Sequence of chain 1.C:
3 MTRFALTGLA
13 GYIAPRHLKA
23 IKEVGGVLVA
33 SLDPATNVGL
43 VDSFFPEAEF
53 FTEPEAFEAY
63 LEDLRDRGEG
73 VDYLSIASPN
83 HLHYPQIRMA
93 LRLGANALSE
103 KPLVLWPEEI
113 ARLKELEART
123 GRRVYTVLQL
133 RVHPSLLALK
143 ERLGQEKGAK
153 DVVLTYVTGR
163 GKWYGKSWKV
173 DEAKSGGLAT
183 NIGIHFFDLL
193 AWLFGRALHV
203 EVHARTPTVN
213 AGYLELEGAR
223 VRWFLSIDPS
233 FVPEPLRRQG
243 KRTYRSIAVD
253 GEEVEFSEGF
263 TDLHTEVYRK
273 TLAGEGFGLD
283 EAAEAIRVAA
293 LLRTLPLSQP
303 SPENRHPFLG

Binding-site contacts:
Ligand atom C5 contacts residue ARG162 of chain 1.C at 3.6 Å.
Ligand atom C2 contacts residue ILE184 of chain 1.C at 4.0 Å (hydrophobic).
Ligand atom C3 contacts residue PHE262 of chain 1.C at 4.0 Å (hydrophobic).
Ligand atom C1 contacts residue ASN183 of chain 1.C at 3.9 Å.
Ligand atom O3 contacts residue ARG247 of chain 1.C at 3.0 Å (salt-bridge).
Ligand atom C4 contacts residue ARG162 of chain 1.C at 3.6 Å.
Ligand atom O3 contacts residue TYR158 of chain 1.C at 2.6 Å (h-bond).
Ligand atom C3 contacts residue HIS187 of chain 1.C at 4.1 Å.
Ligand atom O2 contacts residue ASN183 of chain 1.C at 3.7 Å.
Ligand atom O2 contacts residue LYS103 of chain 1.C at 2.9 Å (salt-bridge).
Ligand atom O2 contacts residue NAD1 of chain 1.M at 3.3 Å.
Ligand atom O4 contacts residue ARG247 of chain 1.C at 3.1 Å (salt-bridge).
Ligand atom O4 contacts residue PHE262 of chain 1.C at 4.0 Å.
Ligand atom O4 contacts residue ARG162 of chain 1.C at 2.9 Å (salt-bridge).
Ligand atom O1 contacts residue NAD1 of chain 1.M at 3.2 Å.
Ligand atom C4 contacts residue ILE184 of chain 1.C at 4.3 Å (hydrophobic).
Ligand atom C1 contacts residue LYS103 of chain 1.C at 3.0 Å.
Ligand atom C2 contacts residue NAD1 of chain 1.M at 3.5 Å.
Ligand atom O5 contacts residue NAD1 of chain 1.M at 3.9 Å.
Ligand atom O2 contacts residue ILE184 of chain 1.C at 4.2 Å.
Ligand atom C4 contacts residue TYR158 of chain 1.C at 4.0 Å (hydrophobic).
Ligand atom O5 contacts residue ARG162 of chain 1.C at 2.7 Å (salt-bridge).
Ligand atom C5 contacts residue PHE262 of chain 1.C at 3.6 Å (hydrophobic).
Ligand atom O1 contacts residue LYS103 of chain 1.C at 2.8 Å (salt-bridge).
Ligand atom C3 contacts residue NAD1 of chain 1.M at 3.7 Å.
Ligand atom O3 contacts residue THR160 of chain 1.C at 3.8 Å.
Ligand atom O4 contacts residue THR160 of chain 1.C at 2.8 Å (h-bond).
Ligand atom O5 contacts residue ILE184 of chain 1.C at 3.6 Å.
Ligand atom O1 contacts residue ASN183 of chain 1.C at 4.0 Å.
Ligand atom O3 contacts residue PHE262 of chain 1.C at 3.4 Å.
Ligand atom O1 contacts residue HIS187 of chain 1.C at 2.8 Å (h-bond).
Ligand atom C5 contacts residue THR160 of chain 1.C at 3.6 Å.
Ligand atom C5 contacts residue ARG247 of chain 1.C at 3.5 Å.
Ligand atom C5 contacts residue TYR158 of chain 1.C at 3.7 Å (hydrophobic).
Ligand atom C3 contacts residue ARG162 of chain 1.C at 3.5 Å.
Ligand atom C2 contacts residue ARG162 of chain 1.C at 3.3 Å.
Ligand atom C1 contacts residue NAD1 of chain 1.M at 3.4 Å.
Ligand atom C4 contacts residue HIS187 of chain 1.C at 3.8 Å.
Ligand atom C4 contacts residue PHE262 of chain 1.C at 4.0 Å (hydrophobic).
Ligand atom C1 contacts residue HIS187 of chain 1.C at 4.1 Å.

This protein binds this small molecule.
Small molecule (SMILES): O=C(O)CCC(=O)C(=O)O